Binding-site contacts:
Ligand atom C1 contacts residue ARG77 of chain 14.C at 3.4 Å.
Ligand atom C6 contacts residue TYR72 of chain 14.C at 3.7 Å (hydrophobic).
Ligand atom C1 contacts residue GLY78 of chain 14.C at 4.0 Å.
Ligand atom O4 contacts residue THR291 of chain 14.C at 3.9 Å.
Ligand atom C11 contacts residue ASP85 of chain 14.D at 4.0 Å.
Ligand atom O1B contacts residue TYR72 of chain 14.C at 4.2 Å.
Ligand atom O4 contacts residue GLY78 of chain 14.C at 3.4 Å.
Ligand atom C1 contacts residue TYR72 of chain 14.C at 4.3 Å (hydrophobic).
Ligand atom O1A contacts residue GLY78 of chain 14.C at 3.1 Å (h-bond).
Ligand atom O4 contacts residue HIS298 of chain 14.C at 3.1 Å (h-bond).
Ligand atom C4 contacts residue HIS298 of chain 14.C at 3.9 Å.
Ligand atom O10 contacts residue ASN293 of chain 14.C at 4.5 Å.
Ligand atom C4 contacts residue GLY78 of chain 14.C at 3.5 Å.
Ligand atom C6 contacts residue ASN93 of chain 14.C at 3.9 Å.
Ligand atom O4 contacts residue TYR72 of chain 14.C at 4.0 Å.
Ligand atom O8 contacts residue ARG77 of chain 14.C at 3.5 Å (salt-bridge).
Ligand atom O1B contacts residue SER89 of chain 14.C at 4.4 Å.
Ligand atom O1B contacts residue ARG77 of chain 14.C at 3.1 Å (salt-bridge).
Ligand atom C3 contacts residue ARG77 of chain 14.C at 4.3 Å.
Ligand atom O1A contacts residue TYR72 of chain 14.C at 4.0 Å.
Ligand atom O4 contacts residue ASN80 of chain 14.C at 4.4 Å.
Ligand atom C7 contacts residue TYR72 of chain 14.C at 4.3 Å (hydrophobic).
Ligand atom C11 contacts residue TYR72 of chain 14.C at 4.2 Å (hydrophobic).
Ligand atom C8 contacts residue ARG77 of chain 14.C at 4.4 Å.
Ligand atom O8 contacts residue TYR72 of chain 14.C at 4.0 Å.
Ligand atom C2 contacts residue GLY78 of chain 14.C at 4.0 Å.
Ligand atom C3 contacts residue GLY78 of chain 14.C at 3.8 Å.
Ligand atom O3 contacts residue GLY78 of chain 14.C at 3.5 Å.
Ligand atom C3 contacts residue GLY78 of chain 14.C at 4.1 Å.
Ligand atom C3 contacts residue HIS298 of chain 14.C at 4.0 Å.
Ligand atom O1A contacts residue ARG77 of chain 14.C at 2.9 Å (salt-bridge).
Ligand atom O4 contacts residue ILE79 of chain 14.C at 3.9 Å.
Ligand atom N5 contacts residue TYR72 of chain 14.C at 2.9 Å (h-bond).
Ligand atom O6 contacts residue ASN93 of chain 14.C at 4.3 Å.
Ligand atom C10 contacts residue TYR72 of chain 14.C at 4.0 Å (hydrophobic).
Ligand atom C5 contacts residue TYR72 of chain 14.C at 3.5 Å (hydrophobic).
Ligand atom C4 contacts residue TYR72 of chain 14.C at 3.5 Å (hydrophobic).

Sequence of chain 14.D:
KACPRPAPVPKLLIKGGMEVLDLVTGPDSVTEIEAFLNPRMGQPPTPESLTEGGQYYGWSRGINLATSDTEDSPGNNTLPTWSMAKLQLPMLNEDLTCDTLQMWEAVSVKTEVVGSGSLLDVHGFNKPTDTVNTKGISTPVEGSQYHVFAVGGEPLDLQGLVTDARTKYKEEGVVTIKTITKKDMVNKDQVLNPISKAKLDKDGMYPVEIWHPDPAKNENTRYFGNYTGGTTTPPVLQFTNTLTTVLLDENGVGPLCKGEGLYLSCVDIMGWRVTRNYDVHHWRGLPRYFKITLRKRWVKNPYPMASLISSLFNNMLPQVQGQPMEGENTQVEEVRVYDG

Sequence of chain 14.C:
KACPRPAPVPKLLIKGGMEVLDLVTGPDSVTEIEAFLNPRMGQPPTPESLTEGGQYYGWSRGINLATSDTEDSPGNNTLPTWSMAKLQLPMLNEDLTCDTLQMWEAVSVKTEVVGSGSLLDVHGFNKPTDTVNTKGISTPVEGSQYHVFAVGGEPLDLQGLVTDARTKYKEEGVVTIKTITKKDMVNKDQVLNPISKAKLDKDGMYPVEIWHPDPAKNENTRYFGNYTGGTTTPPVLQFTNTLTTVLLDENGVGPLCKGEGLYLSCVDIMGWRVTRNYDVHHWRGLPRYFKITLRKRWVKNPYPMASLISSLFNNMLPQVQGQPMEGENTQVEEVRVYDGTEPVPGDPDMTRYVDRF

This protein binds this small molecule.
Small molecule (SMILES): CC(=O)N[C@@H]1[C@@H](O[C@@H]2O[C@H](CO)[C@H](O)[C@H](O[C@]3(C(=O)O)C[C@H](O)[C@@H](NC(C)=O)[C@H]([C@H](O)[C@H](O)CO)O3)[C@H]2O)[C@H](O)[C@@H](CO[C@]2(C(=O)O)C[C@H](O)[C@@H](NC(C)=O)[C@H]([C@H](O)[C@H](O)CO)O2)O[C@H]1O